Binding-site contacts:
Ligand atom O6 contacts residue ILE292 of chain 1.E at 3.1 Å.
Ligand atom O6 contacts residue ASN271 of chain 1.E at 4.2 Å.
Ligand atom N2 contacts residue GLY409 of chain 1.E at 4.2 Å.
Ligand atom C7 contacts residue ASN271 of chain 1.E at 4.1 Å.
Ligand atom O5 contacts residue ASN271 of chain 1.E at 2.1 Å (h-bond).
Ligand atom C6 contacts residue ILE292 of chain 1.E at 4.1 Å (hydrophobic).
Ligand atom C5 contacts residue ASN271 of chain 1.E at 3.5 Å.
Ligand atom C8 contacts residue GLY409 of chain 1.E at 4.2 Å.
Ligand atom C1 contacts residue ASN271 of chain 1.E at 1.4 Å.
Ligand atom C4 contacts residue ASN271 of chain 1.E at 4.1 Å.
Ligand atom C6 contacts residue ASN271 of chain 1.E at 4.5 Å.
Ligand atom C3 contacts residue ASN271 of chain 1.E at 3.8 Å.
Ligand atom C8 contacts residue VAL410 of chain 1.E at 4.1 Å (hydrophobic).
Ligand atom N2 contacts residue ASN271 of chain 1.E at 3.1 Å (h-bond).
Ligand atom C2 contacts residue ASN271 of chain 1.E at 2.4 Å.
Ligand atom C5 contacts residue ILE292 of chain 1.E at 4.4 Å (hydrophobic).
Ligand atom O5 contacts residue ILE292 of chain 1.E at 3.8 Å.

This protein binds this small molecule.
Small molecule (SMILES): CC(=O)N[C@H]1[C@H](O[C@H]2[C@H](O)[C@@H](NC(C)=O)CO[C@@H]2CO)O[C@H](CO)[C@@H](O)[C@@H]1O

Sequence of chain 1.E:
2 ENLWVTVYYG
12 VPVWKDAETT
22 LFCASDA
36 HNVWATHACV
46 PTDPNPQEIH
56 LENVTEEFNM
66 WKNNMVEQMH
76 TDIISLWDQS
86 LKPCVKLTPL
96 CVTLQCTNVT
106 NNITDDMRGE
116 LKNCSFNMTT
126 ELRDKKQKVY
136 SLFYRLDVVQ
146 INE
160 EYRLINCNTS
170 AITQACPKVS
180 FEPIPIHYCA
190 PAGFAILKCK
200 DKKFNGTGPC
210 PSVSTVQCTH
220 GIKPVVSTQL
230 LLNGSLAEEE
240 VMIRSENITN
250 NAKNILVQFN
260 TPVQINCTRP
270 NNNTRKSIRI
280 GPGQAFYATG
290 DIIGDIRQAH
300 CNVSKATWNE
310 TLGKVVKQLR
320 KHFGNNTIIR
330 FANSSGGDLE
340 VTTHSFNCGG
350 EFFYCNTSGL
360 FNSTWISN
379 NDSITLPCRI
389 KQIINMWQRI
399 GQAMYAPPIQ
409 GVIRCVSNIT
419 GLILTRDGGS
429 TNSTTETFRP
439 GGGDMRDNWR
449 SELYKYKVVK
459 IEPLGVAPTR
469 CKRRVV